Sequence of chain 39.Q:
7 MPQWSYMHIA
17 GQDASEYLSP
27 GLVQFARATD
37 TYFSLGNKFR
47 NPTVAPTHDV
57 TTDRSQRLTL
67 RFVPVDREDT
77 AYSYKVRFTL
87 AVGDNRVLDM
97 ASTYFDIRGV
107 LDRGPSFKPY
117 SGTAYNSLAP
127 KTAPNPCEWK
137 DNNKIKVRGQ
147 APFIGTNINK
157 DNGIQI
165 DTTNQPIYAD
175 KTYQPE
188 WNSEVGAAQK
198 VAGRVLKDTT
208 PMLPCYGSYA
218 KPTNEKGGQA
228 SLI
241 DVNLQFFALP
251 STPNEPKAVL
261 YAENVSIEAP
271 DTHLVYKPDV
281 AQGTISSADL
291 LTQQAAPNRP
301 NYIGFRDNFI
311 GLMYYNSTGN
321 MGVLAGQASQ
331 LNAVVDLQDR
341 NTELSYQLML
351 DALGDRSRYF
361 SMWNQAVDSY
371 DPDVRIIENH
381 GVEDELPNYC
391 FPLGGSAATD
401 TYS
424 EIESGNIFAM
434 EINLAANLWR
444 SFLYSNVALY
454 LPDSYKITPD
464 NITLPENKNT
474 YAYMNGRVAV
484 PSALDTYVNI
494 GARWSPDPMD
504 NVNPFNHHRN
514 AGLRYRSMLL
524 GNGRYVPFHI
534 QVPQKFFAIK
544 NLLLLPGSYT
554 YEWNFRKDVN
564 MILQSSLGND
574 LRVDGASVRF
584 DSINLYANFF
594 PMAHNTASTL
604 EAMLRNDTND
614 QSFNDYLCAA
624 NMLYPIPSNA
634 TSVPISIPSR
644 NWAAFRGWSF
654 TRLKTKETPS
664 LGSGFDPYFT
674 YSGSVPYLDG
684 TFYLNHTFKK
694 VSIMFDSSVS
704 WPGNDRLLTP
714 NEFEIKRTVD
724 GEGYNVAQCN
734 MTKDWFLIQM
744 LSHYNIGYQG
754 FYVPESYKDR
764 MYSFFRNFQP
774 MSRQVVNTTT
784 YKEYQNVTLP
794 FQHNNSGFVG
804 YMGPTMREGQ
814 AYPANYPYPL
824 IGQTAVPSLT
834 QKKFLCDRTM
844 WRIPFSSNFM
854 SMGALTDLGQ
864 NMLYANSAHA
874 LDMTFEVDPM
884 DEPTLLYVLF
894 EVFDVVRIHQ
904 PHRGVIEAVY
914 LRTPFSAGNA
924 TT

Sequence of chain 39.S:
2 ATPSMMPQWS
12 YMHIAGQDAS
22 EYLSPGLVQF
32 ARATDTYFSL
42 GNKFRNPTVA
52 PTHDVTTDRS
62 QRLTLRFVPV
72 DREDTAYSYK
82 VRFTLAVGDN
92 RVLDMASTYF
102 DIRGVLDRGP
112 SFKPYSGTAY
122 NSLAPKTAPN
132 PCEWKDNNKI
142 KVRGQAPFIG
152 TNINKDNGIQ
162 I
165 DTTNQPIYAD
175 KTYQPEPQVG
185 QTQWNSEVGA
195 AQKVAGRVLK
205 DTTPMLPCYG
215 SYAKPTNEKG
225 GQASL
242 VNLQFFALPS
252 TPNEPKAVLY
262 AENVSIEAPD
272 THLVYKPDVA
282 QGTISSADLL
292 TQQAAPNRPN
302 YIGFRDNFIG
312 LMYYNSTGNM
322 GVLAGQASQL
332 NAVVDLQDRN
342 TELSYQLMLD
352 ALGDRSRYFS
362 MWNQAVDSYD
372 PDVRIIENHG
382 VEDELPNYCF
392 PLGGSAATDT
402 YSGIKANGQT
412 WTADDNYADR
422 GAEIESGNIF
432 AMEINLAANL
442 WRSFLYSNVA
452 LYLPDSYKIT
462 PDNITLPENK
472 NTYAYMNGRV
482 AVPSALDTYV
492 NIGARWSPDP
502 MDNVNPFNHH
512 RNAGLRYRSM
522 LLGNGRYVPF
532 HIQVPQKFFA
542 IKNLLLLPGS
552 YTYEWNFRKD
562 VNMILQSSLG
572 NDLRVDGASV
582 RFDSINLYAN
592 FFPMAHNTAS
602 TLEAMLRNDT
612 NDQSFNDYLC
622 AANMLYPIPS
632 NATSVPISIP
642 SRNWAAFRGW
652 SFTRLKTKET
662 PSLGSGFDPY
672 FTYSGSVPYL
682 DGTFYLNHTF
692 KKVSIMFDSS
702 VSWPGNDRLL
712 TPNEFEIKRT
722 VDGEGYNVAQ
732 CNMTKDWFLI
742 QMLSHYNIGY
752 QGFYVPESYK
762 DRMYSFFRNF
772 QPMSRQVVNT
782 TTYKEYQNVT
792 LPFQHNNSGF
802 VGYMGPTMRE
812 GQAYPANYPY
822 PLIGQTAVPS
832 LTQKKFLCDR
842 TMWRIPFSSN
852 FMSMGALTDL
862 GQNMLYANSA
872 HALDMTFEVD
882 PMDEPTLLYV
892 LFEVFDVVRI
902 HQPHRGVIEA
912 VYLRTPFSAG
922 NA

The protein below binds the small molecule below.
Small molecule (SMILES): NC(N)=NCCC[C@H](NC(=O)[C@@H]1CCCN1)C(=O)N[C@H](C=O)CC1=NC=NC1

Binding-site contacts:
Ligand atom CB contacts residue ALA857 of chain 39.Q at 3.9 Å (hydrophobic).
Ligand atom CB contacts residue ARG649 of chain 39.Q at 4.1 Å.
Ligand atom N contacts residue TYR619 of chain 39.Q at 3.6 Å.
Ligand atom NE2 contacts residue GLU894 of chain 39.Q at 4.1 Å.
Ligand atom CA contacts residue CYS621 of chain 39.Q at 3.7 Å (hydrophobic).
Ligand atom CG contacts residue ASN617 of chain 39.Q at 4.1 Å.
Ligand atom CE1 contacts residue MET843 of chain 39.Q at 3.6 Å (hydrophobic).
Ligand atom O contacts residue TYR619 of chain 39.Q at 2.6 Å.
Ligand atom ND1 contacts residue LEU620 of chain 39.Q at 3.0 Å.
Ligand atom CE1 contacts residue LEU620 of chain 39.Q at 3.5 Å (hydrophobic).
Ligand atom CD contacts residue PHE896 of chain 39.Q at 4.1 Å (hydrophobic).
Ligand atom CD2 contacts residue ARG845 of chain 39.Q at 3.5 Å.
Ligand atom CB contacts residue GLU894 of chain 39.Q at 3.5 Å.
Ligand atom N contacts residue TYR619 of chain 39.Q at 3.5 Å (h-bond).
Ligand atom CA contacts residue TYR619 of chain 39.Q at 3.9 Å (hydrophobic).
Ligand atom N contacts residue ASN617 of chain 39.Q at 3.6 Å.
Ligand atom CB contacts residue TYR619 of chain 39.Q at 3.8 Å (hydrophobic).
Ligand atom CD2 contacts residue GLU894 of chain 39.Q at 3.7 Å.
Ligand atom C contacts residue TYR619 of chain 39.Q at 3.1 Å (hydrophobic).
Ligand atom CA contacts residue TYR619 of chain 39.Q at 3.8 Å (hydrophobic).
Ligand atom CE1 contacts residue LEU348 of chain 39.Q at 3.9 Å (hydrophobic).
Ligand atom CG contacts residue GLU894 of chain 39.Q at 3.9 Å.
Ligand atom N contacts residue CYS621 of chain 39.Q at 2.8 Å (h-bond).
Ligand atom O contacts residue ALA857 of chain 39.Q at 4.0 Å.
Ligand atom C contacts residue ARG845 of chain 39.Q at 3.6 Å.
Ligand atom CG contacts residue ARG46 of chain 39.S at 3.9 Å.
Ligand atom CD contacts residue ARG46 of chain 39.S at 4.1 Å.
Ligand atom O contacts residue ARG649 of chain 39.Q at 3.9 Å.
Ligand atom N contacts residue ASP618 of chain 39.Q at 3.9 Å.
Ligand atom N contacts residue ARG649 of chain 39.Q at 4.1 Å.
Ligand atom CB contacts residue PHE896 of chain 39.Q at 3.3 Å (hydrophobic).
Ligand atom CG contacts residue TYR619 of chain 39.Q at 3.8 Å (hydrophobic).
Ligand atom O contacts residue ARG845 of chain 39.Q at 3.8 Å.
Ligand atom CD contacts residue ASP897 of chain 39.Q at 3.5 Å.
Ligand atom CB contacts residue ARG649 of chain 39.Q at 3.6 Å.
Ligand atom CD contacts residue ASN617 of chain 39.Q at 3.2 Å.
Ligand atom CB contacts residue TYR619 of chain 39.Q at 3.0 Å (hydrophobic).
Ligand atom CD contacts residue CYS621 of chain 39.Q at 3.6 Å (hydrophobic).
Ligand atom CA contacts residue ARG649 of chain 39.Q at 3.4 Å.
Ligand atom CG contacts residue PHE896 of chain 39.Q at 3.0 Å (hydrophobic).